Sequence of chain 1.A:
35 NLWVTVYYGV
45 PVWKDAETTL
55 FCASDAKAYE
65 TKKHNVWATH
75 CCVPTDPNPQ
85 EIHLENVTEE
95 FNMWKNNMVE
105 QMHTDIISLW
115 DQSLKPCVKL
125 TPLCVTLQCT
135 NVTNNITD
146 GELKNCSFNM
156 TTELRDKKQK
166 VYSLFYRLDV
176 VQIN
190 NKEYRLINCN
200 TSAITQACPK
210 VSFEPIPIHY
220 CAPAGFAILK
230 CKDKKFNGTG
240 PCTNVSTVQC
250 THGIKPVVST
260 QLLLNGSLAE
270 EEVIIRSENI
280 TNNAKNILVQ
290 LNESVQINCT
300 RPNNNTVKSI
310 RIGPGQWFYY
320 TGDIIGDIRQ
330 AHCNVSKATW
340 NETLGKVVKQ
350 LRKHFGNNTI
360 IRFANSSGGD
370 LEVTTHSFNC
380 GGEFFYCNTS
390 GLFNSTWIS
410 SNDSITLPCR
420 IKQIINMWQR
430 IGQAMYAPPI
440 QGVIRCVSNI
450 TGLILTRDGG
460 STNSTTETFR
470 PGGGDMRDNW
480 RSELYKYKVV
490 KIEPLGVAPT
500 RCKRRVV

The protein below binds the small molecule below.
Small molecule (SMILES): CC(=O)N[C@H]1[C@H](O[C@H]2[C@H](O)[C@@H](NC(C)=O)CO[C@@H]2CO)O[C@H](CO)[C@@H](O)[C@@H]1O

Binding-site contacts:
Ligand atom N2 contacts residue ASN199 of chain 1.A at 2.8 Å (h-bond).
Ligand atom O5 contacts residue ARG194 of chain 1.A at 3.0 Å (salt-bridge).
Ligand atom O7 contacts residue ASN199 of chain 1.A at 3.7 Å.
Ligand atom C6 contacts residue ARG194 of chain 1.A at 4.0 Å.
Ligand atom C8 contacts residue VAL176 of chain 1.A at 4.4 Å (hydrophobic).
Ligand atom C8 contacts residue ILE196 of chain 1.A at 3.9 Å (hydrophobic).
Ligand atom O6 contacts residue ARG194 of chain 1.A at 4.2 Å.
Ligand atom C8 contacts residue ASN199 of chain 1.A at 3.6 Å.
Ligand atom C4 contacts residue ASN199 of chain 1.A at 4.2 Å.
Ligand atom C1 contacts residue ASN199 of chain 1.A at 1.5 Å.
Ligand atom C2 contacts residue THR200 of chain 1.A at 4.5 Å.
Ligand atom C3 contacts residue ASN199 of chain 1.A at 3.7 Å.
Ligand atom C1 contacts residue THR200 of chain 1.A at 4.4 Å.
Ligand atom C8 contacts residue THR200 of chain 1.A at 3.2 Å.
Ligand atom C2 contacts residue ASN199 of chain 1.A at 2.5 Å.
Ligand atom C5 contacts residue ASN199 of chain 1.A at 3.7 Å.
Ligand atom C7 contacts residue THR200 of chain 1.A at 3.8 Å.
Ligand atom C1 contacts residue ARG194 of chain 1.A at 3.8 Å.
Ligand atom O5 contacts residue ASN199 of chain 1.A at 2.4 Å (h-bond).
Ligand atom C5 contacts residue ARG194 of chain 1.A at 4.2 Å.
Ligand atom N2 contacts residue THR200 of chain 1.A at 3.3 Å (h-bond).
Ligand atom C7 contacts residue ASN199 of chain 1.A at 3.4 Å.
Ligand atom O7 contacts residue ARG310 of chain 1.E at 4.5 Å.

Sequence of chain 1.E:
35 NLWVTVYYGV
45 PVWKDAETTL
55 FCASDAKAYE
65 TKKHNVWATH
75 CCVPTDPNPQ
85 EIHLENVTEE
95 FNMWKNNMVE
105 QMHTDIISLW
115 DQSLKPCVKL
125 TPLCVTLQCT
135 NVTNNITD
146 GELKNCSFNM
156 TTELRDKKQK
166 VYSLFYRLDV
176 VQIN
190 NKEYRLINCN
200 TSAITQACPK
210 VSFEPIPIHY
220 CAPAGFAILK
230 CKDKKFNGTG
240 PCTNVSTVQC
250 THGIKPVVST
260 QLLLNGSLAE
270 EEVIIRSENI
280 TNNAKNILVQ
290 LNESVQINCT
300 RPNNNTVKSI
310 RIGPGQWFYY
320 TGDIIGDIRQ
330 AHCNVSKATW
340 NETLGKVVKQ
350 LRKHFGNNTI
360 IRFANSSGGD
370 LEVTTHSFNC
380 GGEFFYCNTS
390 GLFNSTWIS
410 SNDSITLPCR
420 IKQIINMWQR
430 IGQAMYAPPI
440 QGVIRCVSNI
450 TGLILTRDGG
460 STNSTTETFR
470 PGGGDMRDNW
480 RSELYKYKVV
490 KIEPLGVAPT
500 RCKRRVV